The small molecule below binds the protein below.
Small molecule (SMILES): CC(=O)N[C@H]1[C@H](O[C@H]2[C@H](O)[C@@H](NC(C)=O)CO[C@@H]2CO)O[C@H](CO)[C@@H](O)[C@@H]1O

Sequence of chain 1.C:
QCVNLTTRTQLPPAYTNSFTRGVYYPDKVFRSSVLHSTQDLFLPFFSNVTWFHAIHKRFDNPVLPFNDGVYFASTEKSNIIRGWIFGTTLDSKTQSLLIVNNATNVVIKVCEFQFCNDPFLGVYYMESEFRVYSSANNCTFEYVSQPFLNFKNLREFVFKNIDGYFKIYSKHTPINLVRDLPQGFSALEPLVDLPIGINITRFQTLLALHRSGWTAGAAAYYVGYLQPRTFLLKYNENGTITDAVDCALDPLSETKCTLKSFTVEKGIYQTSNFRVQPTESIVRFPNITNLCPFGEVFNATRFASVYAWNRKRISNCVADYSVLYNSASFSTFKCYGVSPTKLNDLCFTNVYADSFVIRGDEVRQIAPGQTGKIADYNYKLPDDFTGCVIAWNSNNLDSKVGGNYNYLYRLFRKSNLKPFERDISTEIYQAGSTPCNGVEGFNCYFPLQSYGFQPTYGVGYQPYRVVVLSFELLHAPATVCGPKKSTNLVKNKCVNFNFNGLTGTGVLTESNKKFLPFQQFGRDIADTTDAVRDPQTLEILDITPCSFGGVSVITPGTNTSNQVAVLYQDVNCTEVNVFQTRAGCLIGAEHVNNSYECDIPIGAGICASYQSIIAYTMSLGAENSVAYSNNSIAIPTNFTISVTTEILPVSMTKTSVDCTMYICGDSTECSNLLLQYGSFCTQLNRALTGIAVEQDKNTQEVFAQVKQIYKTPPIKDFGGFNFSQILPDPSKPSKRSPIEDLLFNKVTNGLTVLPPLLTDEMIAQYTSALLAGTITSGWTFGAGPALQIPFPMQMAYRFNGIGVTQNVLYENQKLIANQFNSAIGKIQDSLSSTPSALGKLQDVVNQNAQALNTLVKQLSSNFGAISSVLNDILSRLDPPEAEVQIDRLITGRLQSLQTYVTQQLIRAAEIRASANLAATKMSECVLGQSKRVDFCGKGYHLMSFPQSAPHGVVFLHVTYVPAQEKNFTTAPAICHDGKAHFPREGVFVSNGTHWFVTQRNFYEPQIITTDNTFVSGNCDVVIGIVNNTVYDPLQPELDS

Binding-site contacts:
Ligand atom O7 contacts residue HIS1101 of chain 1.C at 3.2 Å.
Ligand atom C5 contacts residue ASN1098 of chain 1.C at 3.7 Å.
Ligand atom C3 contacts residue ASN1098 of chain 1.C at 3.8 Å.
Ligand atom C8 contacts residue HIS1101 of chain 1.C at 4.3 Å.
Ligand atom O4 contacts residue HIS1101 of chain 1.C at 3.5 Å (h-bond).
Ligand atom C1 contacts residue ASN1098 of chain 1.C at 1.4 Å.
Ligand atom C8 contacts residue ASN1098 of chain 1.C at 3.6 Å.
Ligand atom C3 contacts residue HIS1101 of chain 1.C at 3.8 Å.
Ligand atom C5 contacts residue HIS1101 of chain 1.C at 3.5 Å.
Ligand atom C1 contacts residue THR1100 of chain 1.C at 4.2 Å.
Ligand atom C4 contacts residue ASN1098 of chain 1.C at 4.2 Å.
Ligand atom C8 contacts residue THR1100 of chain 1.C at 4.0 Å.
Ligand atom C7 contacts residue ASN1098 of chain 1.C at 3.3 Å.
Ligand atom O5 contacts residue ASN1098 of chain 1.C at 2.4 Å (h-bond).
Ligand atom C2 contacts residue THR1100 of chain 1.C at 3.9 Å.
Ligand atom C4 contacts residue HIS1101 of chain 1.C at 3.8 Å.
Ligand atom C1 contacts residue HIS1101 of chain 1.C at 4.4 Å.
Ligand atom C5 contacts residue PHE1103 of chain 1.C at 3.8 Å (hydrophobic).
Ligand atom C7 contacts residue HIS1101 of chain 1.C at 3.8 Å.
Ligand atom C1 contacts residue PHE1103 of chain 1.C at 4.2 Å (hydrophobic).
Ligand atom C6 contacts residue PHE1103 of chain 1.C at 3.6 Å (hydrophobic).
Ligand atom O5 contacts residue HIS1101 of chain 1.C at 4.4 Å.
Ligand atom C2 contacts residue ASN1098 of chain 1.C at 2.5 Å.
Ligand atom O7 contacts residue ASN1098 of chain 1.C at 3.4 Å (h-bond).
Ligand atom C6 contacts residue HIS1101 of chain 1.C at 4.4 Å.
Ligand atom C3 contacts residue THR1100 of chain 1.C at 3.9 Å.
Ligand atom N2 contacts residue THR1100 of chain 1.C at 3.2 Å (h-bond).
Ligand atom N2 contacts residue ASN1098 of chain 1.C at 2.9 Å (h-bond).
Ligand atom O3 contacts residue THR1100 of chain 1.C at 4.4 Å.
Ligand atom C7 contacts residue THR1100 of chain 1.C at 4.1 Å.
Ligand atom O5 contacts residue PHE1103 of chain 1.C at 3.7 Å.